A small-molecule ligand and the protein it binds are described below.
Small molecule (SMILES): CC(=O)N[C@@H]1[C@@H](O)[C@H](O)[C@@H](CO)O[C@H]1O

Sequence of chain 1.A:
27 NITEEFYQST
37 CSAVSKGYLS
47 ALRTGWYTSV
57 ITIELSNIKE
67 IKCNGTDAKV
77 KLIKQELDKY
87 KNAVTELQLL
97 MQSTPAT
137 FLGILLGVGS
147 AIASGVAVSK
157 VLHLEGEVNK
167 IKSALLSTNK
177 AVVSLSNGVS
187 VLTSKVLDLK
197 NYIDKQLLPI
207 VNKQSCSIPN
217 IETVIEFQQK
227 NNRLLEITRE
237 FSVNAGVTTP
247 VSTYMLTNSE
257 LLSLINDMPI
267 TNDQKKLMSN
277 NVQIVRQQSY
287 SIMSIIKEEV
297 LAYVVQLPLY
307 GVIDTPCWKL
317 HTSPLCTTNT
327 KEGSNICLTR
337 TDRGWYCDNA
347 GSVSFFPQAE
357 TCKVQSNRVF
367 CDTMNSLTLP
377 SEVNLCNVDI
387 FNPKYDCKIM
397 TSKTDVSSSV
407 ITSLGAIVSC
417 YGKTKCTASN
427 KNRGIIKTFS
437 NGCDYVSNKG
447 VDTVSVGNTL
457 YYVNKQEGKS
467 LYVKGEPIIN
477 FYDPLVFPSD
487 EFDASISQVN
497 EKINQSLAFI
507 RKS

Binding-site contacts:
Ligand atom O6 contacts residue ASN27 of chain 1.A at 3.7 Å.
Ligand atom C1 contacts residue ASN27 of chain 1.A at 1.4 Å.
Ligand atom N2 contacts residue ASN27 of chain 1.A at 3.3 Å (h-bond).
Ligand atom C6 contacts residue ASN27 of chain 1.A at 4.1 Å.
Ligand atom C5 contacts residue ASN27 of chain 1.A at 3.4 Å.
Ligand atom O5 contacts residue ASN27 of chain 1.A at 2.0 Å (h-bond).
Ligand atom C2 contacts residue ASN27 of chain 1.A at 2.5 Å.
Ligand atom C7 contacts residue ASN27 of chain 1.A at 4.3 Å.
Ligand atom C4 contacts residue ASN27 of chain 1.A at 3.9 Å.
Ligand atom C3 contacts residue ASN27 of chain 1.A at 3.7 Å.